Sequence of chain 54.B:
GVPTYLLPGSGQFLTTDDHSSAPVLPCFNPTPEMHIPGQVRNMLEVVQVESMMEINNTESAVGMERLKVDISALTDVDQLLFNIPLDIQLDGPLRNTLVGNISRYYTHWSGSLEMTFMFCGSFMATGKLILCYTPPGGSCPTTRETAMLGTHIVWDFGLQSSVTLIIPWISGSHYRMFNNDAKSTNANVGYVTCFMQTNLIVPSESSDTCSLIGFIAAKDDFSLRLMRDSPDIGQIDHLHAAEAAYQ

Binding-site contacts:
Ligand atom C7 contacts residue ASN180 of chain 54.B at 3.5 Å.
Ligand atom C10 contacts residue ASP232 of chain 54.B at 3.6 Å.
Ligand atom C1 contacts residue ARG104 of chain 54.B at 3.4 Å.
Ligand atom O7 contacts residue LYS270 of chain 54.A at 3.4 Å (salt-bridge).
Ligand atom C10 contacts residue ASN275 of chain 54.A at 3.2 Å.
Ligand atom O4 contacts residue PRO231 of chain 54.B at 3.8 Å.
Ligand atom O1B contacts residue ASP91 of chain 54.B at 3.8 Å.
Ligand atom C10 contacts residue PRO231 of chain 54.B at 3.5 Å (hydrophobic).
Ligand atom C4 contacts residue ASN275 of chain 54.A at 3.7 Å.
Ligand atom C5 contacts residue PRO231 of chain 54.B at 3.4 Å (hydrophobic).
Ligand atom O6 contacts residue PRO274 of chain 54.A at 3.8 Å.
Ligand atom C11 contacts residue ASP232 of chain 54.B at 3.4 Å.
Ligand atom N5 contacts residue PRO231 of chain 54.B at 2.6 Å (h-bond).
Ligand atom C11 contacts residue GLY234 of chain 54.B at 3.7 Å.
Ligand atom O7 contacts residue ASN180 of chain 54.B at 3.2 Å (h-bond).
Ligand atom C11 contacts residue PRO231 of chain 54.B at 3.5 Å (hydrophobic).
Ligand atom C11 contacts residue ILE233 of chain 54.B at 3.5 Å (hydrophobic).
Ligand atom C4 contacts residue PRO231 of chain 54.B at 3.4 Å (hydrophobic).
Ligand atom C3 contacts residue ARG95 of chain 54.B at 3.8 Å.
Ligand atom N5 contacts residue ASN275 of chain 54.A at 3.5 Å (h-bond).
Ligand atom C4 contacts residue PRO274 of chain 54.A at 3.8 Å (hydrophobic).
Ligand atom O3 contacts residue PRO274 of chain 54.A at 3.6 Å.
Ligand atom C10 contacts residue LYS270 of chain 54.A at 3.6 Å.
Ligand atom O10 contacts residue LYS270 of chain 54.A at 3.0 Å (salt-bridge).
Ligand atom O4 contacts residue ASP91 of chain 54.B at 2.4 Å (salt-bridge).
Ligand atom C5 contacts residue ASN275 of chain 54.A at 3.5 Å.
Ligand atom O1B contacts residue ARG104 of chain 54.B at 2.4 Å (salt-bridge).
Ligand atom C4 contacts residue ARG104 of chain 54.B at 3.7 Å.
Ligand atom O4 contacts residue ASN275 of chain 54.A at 2.8 Å (h-bond).
Ligand atom O4 contacts residue ARG95 of chain 54.B at 3.3 Å (salt-bridge).
Ligand atom O6 contacts residue ASP91 of chain 54.B at 3.2 Å.
Ligand atom C4 contacts residue ASP232 of chain 54.B at 3.5 Å.
Ligand atom C3 contacts residue PRO274 of chain 54.A at 3.7 Å (hydrophobic).
Ligand atom O10 contacts residue ASN275 of chain 54.A at 2.7 Å (h-bond).
Ligand atom O3 contacts residue GLY282 of chain 54.A at 3.3 Å.
Ligand atom O4 contacts residue ASP232 of chain 54.B at 2.9 Å (salt-bridge).
Ligand atom O7 contacts residue PRO274 of chain 54.A at 3.5 Å.
Ligand atom C8 contacts residue ASN180 of chain 54.B at 3.0 Å.
Ligand atom C4 contacts residue ASP91 of chain 54.B at 3.4 Å.
Ligand atom C3 contacts residue ARG104 of chain 54.B at 3.8 Å.

Sequence of chain 54.A:
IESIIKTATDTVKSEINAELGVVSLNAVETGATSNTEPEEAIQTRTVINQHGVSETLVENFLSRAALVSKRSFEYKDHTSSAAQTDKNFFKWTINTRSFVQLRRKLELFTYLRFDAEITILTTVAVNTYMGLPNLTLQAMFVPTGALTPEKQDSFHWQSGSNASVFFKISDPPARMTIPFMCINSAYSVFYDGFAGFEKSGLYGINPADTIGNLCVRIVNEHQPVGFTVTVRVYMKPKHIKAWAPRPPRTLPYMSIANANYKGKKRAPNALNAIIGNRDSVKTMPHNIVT

This small molecule binds to this protein.
Small molecule (SMILES): CC(=O)N[C@@H]1[C@@H](O)[C@H](O[C@@H]2O[C@H](CO[C@]3(C(=O)O)C[C@H](O)[C@@H](NC(C)=O)[C@H]([C@H](O)[C@H](O)CO)O3)[C@H](O)[C@H](O)[C@H]2O)[C@@H](CO)O[C@H]1O